Binding-site contacts:
Ligand atom O3 contacts residue GLN59 of chain 1.O at 4.4 Å.
Ligand atom C3 contacts residue THR66 of chain 1.O at 4.2 Å.
Ligand atom C3 contacts residue GLU62 of chain 1.O at 4.2 Å.
Ligand atom C23 contacts residue MET271 of chain 1.N at 4.3 Å (hydrophobic).
Ligand atom O26 contacts residue MET271 of chain 1.N at 3.9 Å.
Ligand atom C16 contacts residue MET271 of chain 1.N at 3.8 Å (hydrophobic).
Ligand atom C6 contacts residue TRP275 of chain 1.N at 3.8 Å (hydrophobic).
Ligand atom C15 contacts residue TRP275 of chain 1.N at 4.0 Å (hydrophobic).
Ligand atom O3 contacts residue THR63 of chain 1.O at 3.0 Å (h-bond).
Ligand atom C8 contacts residue TRP275 of chain 1.N at 4.3 Å (hydrophobic).
Ligand atom C18 contacts residue TRP275 of chain 1.N at 4.0 Å (hydrophobic).
Ligand atom C22 contacts residue MET271 of chain 1.N at 3.8 Å (hydrophobic).
Ligand atom C15 contacts residue MET271 of chain 1.N at 4.0 Å (hydrophobic).
Ligand atom O7 contacts residue GLU62 of chain 1.O at 2.6 Å (salt-bridge).
Ligand atom C19 contacts residue TRP275 of chain 1.N at 3.8 Å (hydrophobic).
Ligand atom C4 contacts residue THR66 of chain 1.O at 4.4 Å.
Ligand atom C6 contacts residue THR66 of chain 1.O at 4.3 Å.
Ligand atom C5 contacts residue THR66 of chain 1.O at 4.0 Å.
Ligand atom C16 contacts residue GLY272 of chain 1.N at 4.3 Å.
Ligand atom C24 contacts residue MET271 of chain 1.N at 3.7 Å (hydrophobic).
Ligand atom C7 contacts residue GLU62 of chain 1.O at 3.5 Å.
Ligand atom C4 contacts residue THR63 of chain 1.O at 4.5 Å.
Ligand atom O3 contacts residue GLU62 of chain 1.O at 3.8 Å.
Ligand atom O25 contacts residue MET271 of chain 1.N at 3.4 Å.
Ligand atom C4 contacts residue GLU62 of chain 1.O at 3.9 Å.
Ligand atom C3 contacts residue THR63 of chain 1.O at 4.3 Å.
Ligand atom C6 contacts residue GLU62 of chain 1.O at 3.9 Å.
Ligand atom C7 contacts residue TRP275 of chain 1.N at 4.0 Å (hydrophobic).
Ligand atom C15 contacts residue GLY272 of chain 1.N at 3.9 Å.

The small molecule below binds the protein below.
Small molecule (SMILES): C[C@H](CCC(=O)O)[C@H]1CC[C@H]2[C@@H]3[C@H](O)C[C@@H]4C[C@H](O)CC[C@]4(C)[C@H]3C[C@H](O)[C@]12C

Sequence of chain 1.N:
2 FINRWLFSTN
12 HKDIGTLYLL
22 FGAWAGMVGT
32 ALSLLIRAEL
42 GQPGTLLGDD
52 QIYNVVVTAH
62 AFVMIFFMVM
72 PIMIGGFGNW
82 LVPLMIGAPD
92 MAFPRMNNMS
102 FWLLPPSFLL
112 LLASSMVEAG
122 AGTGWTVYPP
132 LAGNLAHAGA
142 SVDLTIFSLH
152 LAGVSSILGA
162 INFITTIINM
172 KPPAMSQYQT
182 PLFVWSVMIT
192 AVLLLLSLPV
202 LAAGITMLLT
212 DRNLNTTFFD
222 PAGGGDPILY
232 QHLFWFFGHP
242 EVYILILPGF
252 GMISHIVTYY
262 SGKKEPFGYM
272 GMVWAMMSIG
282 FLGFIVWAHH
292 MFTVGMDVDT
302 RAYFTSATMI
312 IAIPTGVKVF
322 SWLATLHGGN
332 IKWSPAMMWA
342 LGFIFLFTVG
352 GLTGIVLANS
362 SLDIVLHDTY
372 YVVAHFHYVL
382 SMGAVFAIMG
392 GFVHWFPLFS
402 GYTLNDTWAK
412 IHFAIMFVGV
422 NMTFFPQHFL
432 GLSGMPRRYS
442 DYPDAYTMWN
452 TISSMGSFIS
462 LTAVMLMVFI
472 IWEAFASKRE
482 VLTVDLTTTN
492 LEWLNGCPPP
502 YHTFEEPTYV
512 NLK

Sequence of chain 1.O:
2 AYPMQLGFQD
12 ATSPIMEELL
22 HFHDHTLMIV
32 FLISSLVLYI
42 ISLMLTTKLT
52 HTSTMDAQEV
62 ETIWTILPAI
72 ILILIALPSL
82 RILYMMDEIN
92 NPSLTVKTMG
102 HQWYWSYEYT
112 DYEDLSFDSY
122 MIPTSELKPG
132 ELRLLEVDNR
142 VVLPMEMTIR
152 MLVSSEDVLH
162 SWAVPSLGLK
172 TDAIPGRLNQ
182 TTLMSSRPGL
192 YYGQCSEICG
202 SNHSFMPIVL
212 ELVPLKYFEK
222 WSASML